A small-molecule ligand and the protein it binds are described below.
Small molecule (SMILES): C=CC(C)(C)OC[C@H]1O[C@H](O[C@@H]2C3=C([C@H](C)COC(C)=O)C[C@H](O)[C@]3(C)/C=C3/[C@@H](COC)CC[C@H]3[C@@H](C)[C@H]2O)[C@H](O)[C@@H](O)[C@@H]1O

Binding-site contacts:
Ligand atom C21 contacts residue LYS127 of chain 1.A at 3.8 Å.
Ligand atom O12 contacts residue VAL51 of chain 1.A at 3.7 Å.
Ligand atom C14 contacts residue ASN47 of chain 1.A at 3.8 Å.
Ligand atom C06 contacts residue LEU223 of chain 1.A at 3.8 Å (hydrophobic).
Ligand atom C41 contacts residue GLU19 of chain 1.A at 3.8 Å.
Ligand atom C21 contacts residue PHE124 of chain 1.A at 3.7 Å (hydrophobic).
Ligand atom C18 contacts residue VAL8 of chain 1.B at 4.0 Å (hydrophobic).
Ligand atom C25 contacts residue PHE124 of chain 1.A at 3.9 Å (hydrophobic).
Ligand atom C43 contacts residue MET27 of chain 1.A at 3.9 Å (hydrophobic).
Ligand atom C01 contacts residue VAL8 of chain 1.B at 3.9 Å (hydrophobic).
Ligand atom C11 contacts residue VAL51 of chain 1.A at 4.0 Å (hydrophobic).
Ligand atom C42 contacts residue VAL51 of chain 1.A at 4.1 Å (hydrophobic).
Ligand atom C14 contacts residue VAL51 of chain 1.A at 3.8 Å (hydrophobic).
Ligand atom C43 contacts residue GLU19 of chain 1.A at 4.0 Å.
Ligand atom O45 contacts residue ASN47 of chain 1.A at 3.6 Å.
Ligand atom C20 contacts residue LYS127 of chain 1.A at 3.9 Å.
Ligand atom O04 contacts residue LEU223 of chain 1.A at 3.2 Å.
Ligand atom O27 contacts residue PRO172 of chain 1.A at 3.9 Å.
Ligand atom C19 contacts residue LYS127 of chain 1.A at 3.9 Å.
Ligand atom C25 contacts residue ASN47 of chain 1.A at 3.7 Å.
Ligand atom C23 contacts residue LYS127 of chain 1.A at 3.6 Å.
Ligand atom C20 contacts residue VAL8 of chain 1.B at 3.9 Å (hydrophobic).
Ligand atom O07 contacts residue ASP220 of chain 1.A at 3.8 Å.
Ligand atom C18 contacts residue ILE224 of chain 1.A at 3.8 Å (hydrophobic).
Ligand atom C18 contacts residue PRO172 of chain 1.A at 3.5 Å (hydrophobic).
Ligand atom C43 contacts residue LEU48 of chain 1.A at 3.8 Å (hydrophobic).
Ligand atom C23 contacts residue MET128 of chain 1.A at 3.6 Å (hydrophobic).
Ligand atom C30 contacts residue ASN47 of chain 1.A at 4.0 Å.
Ligand atom C23 contacts residue PHE124 of chain 1.A at 3.7 Å (hydrophobic).
Ligand atom C25 contacts residue ILE173 of chain 1.A at 3.9 Å (hydrophobic).
Ligand atom C19 contacts residue ILE173 of chain 1.A at 4.1 Å (hydrophobic).
Ligand atom C42 contacts residue LEU48 of chain 1.A at 4.0 Å (hydrophobic).
Ligand atom C43 contacts residue VAL51 of chain 1.A at 3.5 Å (hydrophobic).
Ligand atom O12 contacts residue VAL8 of chain 1.B at 3.9 Å.
Ligand atom C14 contacts residue SER50 of chain 1.A at 3.9 Å.
Ligand atom C13 contacts residue VAL8 of chain 1.B at 3.9 Å (hydrophobic).
Ligand atom O07 contacts residue LEU223 of chain 1.A at 4.1 Å.
Ligand atom C05 contacts residue LEU223 of chain 1.A at 3.5 Å (hydrophobic).
Ligand atom O22 contacts residue LYS127 of chain 1.A at 2.9 Å (salt-bridge).
Ligand atom C15 contacts residue VAL8 of chain 1.B at 4.1 Å (hydrophobic).

Sequence of chain 1.B:
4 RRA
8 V

Sequence of chain 1.A:
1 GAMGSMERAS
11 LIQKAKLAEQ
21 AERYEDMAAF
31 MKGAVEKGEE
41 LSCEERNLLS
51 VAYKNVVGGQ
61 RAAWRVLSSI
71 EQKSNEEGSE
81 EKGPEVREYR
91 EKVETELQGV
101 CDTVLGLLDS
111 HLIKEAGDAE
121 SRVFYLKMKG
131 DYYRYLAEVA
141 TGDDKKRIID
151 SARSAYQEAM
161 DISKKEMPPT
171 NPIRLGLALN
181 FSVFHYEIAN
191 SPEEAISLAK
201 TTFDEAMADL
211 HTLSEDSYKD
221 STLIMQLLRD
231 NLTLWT